Sequence of chain 1.X:
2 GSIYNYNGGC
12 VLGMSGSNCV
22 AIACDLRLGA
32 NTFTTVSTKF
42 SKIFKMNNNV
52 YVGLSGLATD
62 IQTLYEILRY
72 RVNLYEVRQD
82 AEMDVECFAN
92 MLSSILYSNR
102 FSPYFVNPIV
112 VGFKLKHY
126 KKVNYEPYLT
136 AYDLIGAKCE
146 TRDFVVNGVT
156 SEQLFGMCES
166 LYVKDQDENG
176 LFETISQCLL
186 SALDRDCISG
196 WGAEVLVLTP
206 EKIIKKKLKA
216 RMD

The protein below binds the small molecule below.
Small molecule (SMILES): CC(C)C[C@H](NC(=O)[C@H](Cc1c[nH]c2ccccc12)NC(=O)CN1CCOCC1)C(=O)N[C@H](/C=C/S(C)(=O)=O)Cc1c[nH]c2ccccc12

Binding-site contacts:
Ligand atom O04 contacts residue ALA49 of chain 1.W at 3.1 Å (h-bond).
Ligand atom N04 contacts residue ASP138 of chain 1.X at 3.0 Å (salt-bridge).
Ligand atom C29 contacts residue ASP138 of chain 1.X at 3.6 Å.
Ligand atom C26 contacts residue LEU139 of chain 1.X at 3.3 Å (hydrophobic).
Ligand atom C02 contacts residue THR1 of chain 1.W at 1.5 Å.
Ligand atom C04 contacts residue SER129 of chain 1.W at 3.7 Å.
Ligand atom O01 contacts residue SER129 of chain 1.W at 3.3 Å (h-bond).
Ligand atom C12 contacts residue HIS35 of chain 1.W at 3.5 Å.
Ligand atom N01 contacts residue GLY47 of chain 1.W at 2.7 Å (h-bond).
Ligand atom N06 contacts residue ASP138 of chain 1.X at 3.6 Å.
Ligand atom C08 contacts residue ALA49 of chain 1.W at 3.6 Å (hydrophobic).
Ligand atom C10 contacts residue LYS33 of chain 1.W at 3.7 Å.
Ligand atom C07 contacts residue LYS33 of chain 1.W at 3.7 Å.
Ligand atom C01 contacts residue THR1 of chain 1.W at 2.3 Å.
Ligand atom O02 contacts residue GLY47 of chain 1.W at 3.5 Å.
Ligand atom C12 contacts residue SER32 of chain 1.W at 3.5 Å.
Ligand atom C34 contacts residue CYS144 of chain 1.X at 3.4 Å (hydrophobic).
Ligand atom C29 contacts residue GLU22 of chain 1.W at 3.1 Å.
Ligand atom O03 contacts residue THR21 of chain 1.W at 3.2 Å (h-bond).
Ligand atom C28 contacts residue ASP138 of chain 1.X at 3.1 Å.
Ligand atom O01 contacts residue GLY128 of chain 1.W at 3.5 Å.
Ligand atom C15 contacts residue GLY47 of chain 1.W at 3.3 Å.
Ligand atom C10 contacts residue GLY45 of chain 1.W at 3.6 Å.
Ligand atom C10 contacts residue LEU52 of chain 1.W at 3.4 Å (hydrophobic).
Ligand atom C14 contacts residue GLY47 of chain 1.W at 3.4 Å.
Ligand atom C11 contacts residue HIS35 of chain 1.W at 3.5 Å.
Ligand atom C27 contacts residue VAL48 of chain 1.W at 3.7 Å (hydrophobic).
Ligand atom N01 contacts residue THR1 of chain 1.W at 3.7 Å.
Ligand atom C03 contacts residue THR1 of chain 1.W at 2.5 Å.
Ligand atom N02 contacts residue CYS31 of chain 1.W at 3.5 Å (h-bond).
Ligand atom N02 contacts residue ALA49 of chain 1.W at 3.4 Å.
Ligand atom C35 contacts residue CYS144 of chain 1.X at 3.7 Å (hydrophobic).
Ligand atom C05 contacts residue THR1 of chain 1.W at 2.7 Å.
Ligand atom C32 contacts residue GLU22 of chain 1.W at 3.6 Å.
Ligand atom O06 contacts residue GLU22 of chain 1.W at 2.7 Å (salt-bridge).
Ligand atom N04 contacts residue GLU22 of chain 1.W at 3.7 Å.
Ligand atom N03 contacts residue THR21 of chain 1.W at 3.0 Å (h-bond).
Ligand atom O03 contacts residue ALA20 of chain 1.W at 3.5 Å.
Ligand atom O01 contacts residue THR1 of chain 1.W at 3.6 Å.
Ligand atom C34 contacts residue ALA142 of chain 1.X at 3.6 Å (hydrophobic).

Sequence of chain 1.W:
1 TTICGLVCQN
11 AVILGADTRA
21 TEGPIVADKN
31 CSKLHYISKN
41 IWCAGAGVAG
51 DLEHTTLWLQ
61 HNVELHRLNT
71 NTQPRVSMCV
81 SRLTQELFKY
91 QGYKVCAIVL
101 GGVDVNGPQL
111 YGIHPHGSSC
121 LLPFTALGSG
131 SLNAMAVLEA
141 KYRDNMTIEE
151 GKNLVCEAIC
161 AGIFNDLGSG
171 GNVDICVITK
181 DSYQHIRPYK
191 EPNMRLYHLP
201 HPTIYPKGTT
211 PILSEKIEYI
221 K